Sequence of chain 1.A:
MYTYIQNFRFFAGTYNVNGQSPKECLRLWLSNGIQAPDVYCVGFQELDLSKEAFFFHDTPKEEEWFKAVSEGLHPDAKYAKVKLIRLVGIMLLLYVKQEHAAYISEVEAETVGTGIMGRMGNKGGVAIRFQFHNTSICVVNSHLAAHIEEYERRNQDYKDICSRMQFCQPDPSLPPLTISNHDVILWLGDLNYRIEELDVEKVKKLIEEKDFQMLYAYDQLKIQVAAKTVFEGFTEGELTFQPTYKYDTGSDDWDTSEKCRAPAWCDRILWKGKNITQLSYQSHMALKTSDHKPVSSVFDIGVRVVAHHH

Binding-site contacts:
Ligand atom C24 contacts residue ARG119 of chain 1.A at 4.0 Å.
Ligand atom C6 contacts residue LYS123 of chain 3.A at 3.9 Å.
Ligand atom O11 contacts residue ASN122 of chain 3.A at 2.9 Å (h-bond).
Ligand atom O43 contacts residue LYS246 of chain 3.A at 2.8 Å (salt-bridge).
Ligand atom P4 contacts residue ARG261 of chain 3.A at 3.8 Å.
Ligand atom C6 contacts residue GLU46 of chain 3.A at 3.7 Å.
Ligand atom C5 contacts residue GLU46 of chain 3.A at 4.0 Å.
Ligand atom P4 contacts residue LYS246 of chain 3.A at 4.0 Å.
Ligand atom C20 contacts residue PHE54 of chain 3.A at 4.1 Å (hydrophobic).
Ligand atom O3 contacts residue HIS147 of chain 3.A at 3.6 Å.
Ligand atom O5 contacts residue MG1 of chain 3.C at 3.0 Å.
Ligand atom C1 contacts residue ALA146 of chain 3.A at 3.9 Å (hydrophobic).
Ligand atom O17 contacts residue PHE54 of chain 3.A at 3.9 Å.
Ligand atom P4 contacts residue LYS259 of chain 3.A at 3.8 Å.
Ligand atom O41 contacts residue LYS259 of chain 3.A at 2.6 Å (salt-bridge).
Ligand atom C3 contacts residue HIS147 of chain 3.A at 3.7 Å.
Ligand atom P1 contacts residue ASN122 of chain 3.A at 4.0 Å.
Ligand atom O6 contacts residue HIS143 of chain 3.A at 3.6 Å.
Ligand atom O42 contacts residue TYR245 of chain 3.A at 2.6 Å (h-bond).
Ligand atom P4 contacts residue TYR245 of chain 3.A at 4.0 Å.
Ligand atom O42 contacts residue ARG261 of chain 3.A at 2.9 Å (salt-bridge).
Ligand atom C19 contacts residue ARG119 of chain 1.A at 3.9 Å.
Ligand atom C20 contacts residue LEU49 of chain 3.A at 3.6 Å (hydrophobic).
Ligand atom O1 contacts residue LYS123 of chain 3.A at 3.1 Å (salt-bridge).
Ligand atom C25 contacts residue MET120 of chain 1.A at 3.9 Å (hydrophobic).
Ligand atom O6 contacts residue GLU46 of chain 3.A at 3.1 Å (salt-bridge).
Ligand atom O17 contacts residue ASN122 of chain 3.A at 3.5 Å.
Ligand atom C22 contacts residue LYS51 of chain 3.A at 3.8 Å.
Ligand atom C14 contacts residue PHE54 of chain 3.A at 4.1 Å (hydrophobic).
Ligand atom P1 contacts residue LYS123 of chain 3.A at 3.6 Å.
Ligand atom C11 contacts residue ILE116 of chain 3.A at 3.7 Å (hydrophobic).
Ligand atom C21 contacts residue PHE54 of chain 3.A at 4.1 Å (hydrophobic).
Ligand atom O6 contacts residue LYS123 of chain 3.A at 2.9 Å (salt-bridge).
Ligand atom C19 contacts residue LEU49 of chain 3.A at 3.5 Å (hydrophobic).
Ligand atom C15 contacts residue ILE116 of chain 3.A at 4.0 Å (hydrophobic).
Ligand atom C20 contacts residue ARG119 of chain 1.A at 4.0 Å.
Ligand atom C1 contacts residue LYS123 of chain 3.A at 4.0 Å.
Ligand atom O11 contacts residue LYS123 of chain 3.A at 2.8 Å (salt-bridge).
Ligand atom O41 contacts residue ARG261 of chain 3.A at 3.0 Å (salt-bridge).
Ligand atom O5 contacts residue GLU46 of chain 3.A at 3.1 Å (salt-bridge).

This small molecule binds to this protein.
Small molecule (SMILES): CCCCCCCC(=O)OC[C@H](CO[P](=O)(O)OC1[C@H](O)[C@H](O)C(OP(=O)(O)O)[C@H](O)[C@H]1O)OC(=O)CCCCCCC

Sequence of chain 3.A:
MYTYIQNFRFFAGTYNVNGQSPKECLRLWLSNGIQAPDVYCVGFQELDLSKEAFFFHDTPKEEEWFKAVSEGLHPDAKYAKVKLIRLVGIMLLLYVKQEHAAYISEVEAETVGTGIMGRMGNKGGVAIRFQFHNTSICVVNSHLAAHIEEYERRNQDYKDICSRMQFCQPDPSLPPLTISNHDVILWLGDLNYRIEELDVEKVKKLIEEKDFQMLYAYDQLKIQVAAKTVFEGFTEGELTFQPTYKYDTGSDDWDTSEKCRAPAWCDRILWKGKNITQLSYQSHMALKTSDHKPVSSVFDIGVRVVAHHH

Sequence of chain 2.A:
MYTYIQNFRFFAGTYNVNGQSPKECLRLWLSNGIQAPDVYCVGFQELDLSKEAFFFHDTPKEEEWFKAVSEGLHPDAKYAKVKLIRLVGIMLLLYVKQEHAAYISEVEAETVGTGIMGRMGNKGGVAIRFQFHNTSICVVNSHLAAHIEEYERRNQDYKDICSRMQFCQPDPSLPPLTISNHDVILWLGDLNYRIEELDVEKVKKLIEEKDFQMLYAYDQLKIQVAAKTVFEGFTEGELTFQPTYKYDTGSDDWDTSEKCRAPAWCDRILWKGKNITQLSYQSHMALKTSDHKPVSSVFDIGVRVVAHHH